The small molecule below binds the protein below.
Small molecule (SMILES): O=C(O)CCNS(=O)(=O)c1cc2c(c(O)c1O)C(=O)c1ccccc1C2=O

Sequence of chain 1.E:
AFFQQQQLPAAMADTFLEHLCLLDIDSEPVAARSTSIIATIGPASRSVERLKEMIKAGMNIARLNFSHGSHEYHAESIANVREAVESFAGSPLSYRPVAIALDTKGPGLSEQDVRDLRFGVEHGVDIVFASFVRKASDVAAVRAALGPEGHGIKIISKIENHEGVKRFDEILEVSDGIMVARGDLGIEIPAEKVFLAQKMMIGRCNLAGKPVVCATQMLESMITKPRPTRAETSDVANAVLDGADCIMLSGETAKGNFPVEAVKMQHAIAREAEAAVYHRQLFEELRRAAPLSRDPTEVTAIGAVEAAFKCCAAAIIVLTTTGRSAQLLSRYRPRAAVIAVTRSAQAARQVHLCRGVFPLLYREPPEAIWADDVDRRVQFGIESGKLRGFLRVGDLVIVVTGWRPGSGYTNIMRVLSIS

Binding-site contacts:
Ligand atom C9 contacts residue TYR97 of chain 1.E at 3.9 Å (hydrophobic).
Ligand atom O7 contacts residue ALA282 of chain 1.E at 3.2 Å.
Ligand atom C12 contacts residue HIS92 of chain 1.E at 3.7 Å.
Ligand atom C8 contacts residue PRO67 of chain 1.E at 3.6 Å (hydrophobic).
Ligand atom C2 contacts residue LYS283 of chain 1.E at 4.1 Å.
Ligand atom C1 contacts residue LYS283 of chain 1.E at 3.9 Å.
Ligand atom O3 contacts residue ASN89 of chain 1.E at 3.9 Å.
Ligand atom O contacts residue ARG87 of chain 1.E at 3.4 Å (salt-bridge).
Ligand atom C11 contacts residue GLY93 of chain 1.E at 3.5 Å.
Ligand atom O1 contacts residue GLY279 of chain 1.E at 3.6 Å.
Ligand atom O1 contacts residue LYS283 of chain 1.E at 3.0 Å (salt-bridge).
Ligand atom C6 contacts residue PRO67 of chain 1.E at 3.6 Å (hydrophobic).
Ligand atom C1 contacts residue ALA282 of chain 1.E at 3.6 Å (hydrophobic).
Ligand atom C3 contacts residue HIS92 of chain 1.E at 3.9 Å.
Ligand atom O contacts residue THR64 of chain 1.E at 3.7 Å.
Ligand atom S contacts residue ASN89 of chain 1.E at 4.0 Å.
Ligand atom C14 contacts residue HIS92 of chain 1.E at 3.6 Å.
Ligand atom C7 contacts residue PRO67 of chain 1.E at 3.5 Å (hydrophobic).
Ligand atom C10 contacts residue TYR97 of chain 1.E at 3.5 Å (hydrophobic).
Ligand atom O4 contacts residue PRO67 of chain 1.E at 3.7 Å.
Ligand atom O3 contacts residue HIS98 of chain 1.E at 3.8 Å.
Ligand atom O7 contacts residue SER278 of chain 1.E at 2.9 Å.
Ligand atom C4 contacts residue HIS92 of chain 1.E at 4.1 Å.
Ligand atom C contacts residue ALA282 of chain 1.E at 3.4 Å (hydrophobic).
Ligand atom C11 contacts residue TYR97 of chain 1.E at 3.6 Å (hydrophobic).
Ligand atom O7 contacts residue THR64 of chain 1.E at 3.3 Å.
Ligand atom C14 contacts residue ASN89 of chain 1.E at 4.0 Å.
Ligand atom O7 contacts residue GLY279 of chain 1.E at 3.2 Å (h-bond).
Ligand atom O2 contacts residue LYS283 of chain 1.E at 3.2 Å (salt-bridge).
Ligand atom O contacts residue ASN89 of chain 1.E at 2.6 Å (h-bond).
Ligand atom C11 contacts residue HIS92 of chain 1.E at 4.0 Å.
Ligand atom O3 contacts residue HIS92 of chain 1.E at 3.6 Å.
Ligand atom O1 contacts residue ALA282 of chain 1.E at 4.0 Å.
Ligand atom S contacts residue ALA282 of chain 1.E at 4.0 Å.
Ligand atom C10 contacts residue GLY93 of chain 1.E at 3.4 Å.
Ligand atom C3 contacts residue ALA282 of chain 1.E at 3.7 Å (hydrophobic).
Ligand atom C13 contacts residue HIS92 of chain 1.E at 3.5 Å.
Ligand atom O6 contacts residue HIS92 of chain 1.E at 3.9 Å.
Ligand atom C12 contacts residue PRO67 of chain 1.E at 4.0 Å (hydrophobic).
Ligand atom S contacts residue THR64 of chain 1.E at 3.8 Å.